The small molecule below binds the protein below.
Small molecule (SMILES): N#C[C@@]1(c2ccc3c(N)ncnn23)O[C@H](COP(=O)(O)O)[C@@H](O)[C@H]1O

Sequence of chain 1.I:
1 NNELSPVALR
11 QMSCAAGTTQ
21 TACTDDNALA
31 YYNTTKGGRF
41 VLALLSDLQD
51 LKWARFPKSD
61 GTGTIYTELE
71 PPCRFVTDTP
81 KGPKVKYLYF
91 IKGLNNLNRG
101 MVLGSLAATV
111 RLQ

Binding-site contacts:
Ligand atom O5 contacts residue GNP1 of chain 1.L at 2.8 Å (h-bond).
Ligand atom N5 contacts residue ASN39 of chain 1.A at 3.9 Å.
Ligand atom N4 contacts residue ASN39 of chain 1.A at 3.4 Å (h-bond).
Ligand atom C6 contacts residue ASN1 of chain 1.I at 3.6 Å.
Ligand atom O4 contacts residue ILE37 of chain 1.A at 4.3 Å.
Ligand atom C7 contacts residue PHE48 of chain 1.A at 3.5 Å (hydrophobic).
Ligand atom O6 contacts residue MG1 of chain 1.M at 3.7 Å.
Ligand atom P1 contacts residue ASN1 of chain 1.I at 1.6 Å.
Ligand atom C6 contacts residue ILE37 of chain 1.A at 3.7 Å (hydrophobic).
Ligand atom C6 contacts residue PHE35 of chain 1.A at 3.5 Å (hydrophobic).
Ligand atom C12 contacts residue ASN1 of chain 1.I at 4.0 Å.
Ligand atom C11 contacts residue LYS41 of chain 1.A at 3.6 Å.
Ligand atom O3 contacts residue LYS50 of chain 1.A at 4.1 Å.
Ligand atom O4 contacts residue ASN1 of chain 1.I at 2.8 Å (h-bond).
Ligand atom C11 contacts residue ASN39 of chain 1.A at 3.9 Å.
Ligand atom C4 contacts residue ILE37 of chain 1.A at 4.1 Å (hydrophobic).
Ligand atom O5 contacts residue ASN1 of chain 1.I at 2.6 Å (h-bond).
Ligand atom C10 contacts residue ASN713 of chain 1.A at 3.2 Å.
Ligand atom C12 contacts residue ASN39 of chain 1.A at 3.9 Å.
Ligand atom C9 contacts residue ASN713 of chain 1.A at 4.3 Å.
Ligand atom O2 contacts residue LEU49 of chain 1.A at 4.2 Å.
Ligand atom O1 contacts residue PHE35 of chain 1.A at 4.3 Å.
Ligand atom P1 contacts residue GNP1 of chain 1.L at 3.6 Å.
Ligand atom O1 contacts residue ILE37 of chain 1.A at 3.3 Å.
Ligand atom C8 contacts residue LEU49 of chain 1.A at 3.5 Å (hydrophobic).
Ligand atom O3 contacts residue LEU49 of chain 1.A at 4.2 Å.
Ligand atom O6 contacts residue ASN1 of chain 1.I at 2.4 Å (h-bond).
Ligand atom N5 contacts residue VAL42 of chain 1.A at 3.2 Å.
Ligand atom N2 contacts residue ASN1 of chain 1.I at 4.2 Å.
Ligand atom N3 contacts residue LEU49 of chain 1.A at 3.3 Å (h-bond).
Ligand atom O6 contacts residue GNP1 of chain 1.L at 2.8 Å (h-bond).
Ligand atom C4 contacts residue PHE35 of chain 1.A at 4.0 Å (hydrophobic).
Ligand atom C7 contacts residue ASN713 of chain 1.A at 4.1 Å.
Ligand atom N4 contacts residue LYS41 of chain 1.A at 3.4 Å (salt-bridge).
Ligand atom N5 contacts residue LYS41 of chain 1.A at 3.0 Å (salt-bridge).
Ligand atom N5 contacts residue ASN713 of chain 1.A at 3.8 Å.
Ligand atom C8 contacts residue PHE48 of chain 1.A at 3.5 Å (hydrophobic).
Ligand atom C6 contacts residue GNP1 of chain 1.L at 3.8 Å.
Ligand atom C10 contacts residue PHE48 of chain 1.A at 4.1 Å (hydrophobic).
Ligand atom O4 contacts residue GNP1 of chain 1.L at 3.8 Å.

Sequence of chain 1.A:
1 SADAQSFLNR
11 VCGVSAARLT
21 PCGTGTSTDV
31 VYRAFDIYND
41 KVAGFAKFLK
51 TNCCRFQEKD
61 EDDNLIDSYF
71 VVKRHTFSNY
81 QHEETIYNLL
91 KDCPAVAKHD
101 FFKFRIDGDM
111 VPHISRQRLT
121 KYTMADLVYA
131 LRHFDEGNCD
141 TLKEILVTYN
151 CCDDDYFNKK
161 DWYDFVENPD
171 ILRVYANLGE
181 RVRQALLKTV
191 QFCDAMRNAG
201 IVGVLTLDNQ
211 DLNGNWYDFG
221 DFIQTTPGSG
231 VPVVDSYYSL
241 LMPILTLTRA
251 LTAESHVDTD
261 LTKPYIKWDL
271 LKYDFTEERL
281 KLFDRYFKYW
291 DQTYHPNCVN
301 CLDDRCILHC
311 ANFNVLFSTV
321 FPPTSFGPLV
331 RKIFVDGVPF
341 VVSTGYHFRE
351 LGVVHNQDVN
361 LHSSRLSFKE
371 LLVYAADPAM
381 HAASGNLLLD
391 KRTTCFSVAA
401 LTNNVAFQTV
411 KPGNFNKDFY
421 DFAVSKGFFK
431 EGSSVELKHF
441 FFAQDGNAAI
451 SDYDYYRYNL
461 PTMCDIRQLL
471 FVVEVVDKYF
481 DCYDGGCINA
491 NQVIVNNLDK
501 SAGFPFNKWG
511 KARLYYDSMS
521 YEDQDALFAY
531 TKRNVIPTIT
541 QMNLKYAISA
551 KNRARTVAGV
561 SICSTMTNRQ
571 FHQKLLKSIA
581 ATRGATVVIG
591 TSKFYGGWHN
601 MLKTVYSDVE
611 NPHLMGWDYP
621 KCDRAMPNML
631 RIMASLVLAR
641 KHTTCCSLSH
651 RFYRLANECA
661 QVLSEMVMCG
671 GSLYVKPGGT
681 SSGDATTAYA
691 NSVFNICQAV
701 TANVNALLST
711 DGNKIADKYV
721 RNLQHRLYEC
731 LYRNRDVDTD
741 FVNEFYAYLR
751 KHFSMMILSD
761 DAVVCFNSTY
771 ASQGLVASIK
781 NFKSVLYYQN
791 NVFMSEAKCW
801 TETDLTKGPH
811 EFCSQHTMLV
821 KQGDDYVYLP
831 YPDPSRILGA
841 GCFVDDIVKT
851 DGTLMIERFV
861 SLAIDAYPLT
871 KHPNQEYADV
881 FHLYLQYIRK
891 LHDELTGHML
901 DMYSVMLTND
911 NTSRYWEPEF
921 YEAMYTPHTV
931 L